Binding-site contacts:
Ligand atom N1 contacts residue ALA6 of chain 1.B at 3.5 Å.
Ligand atom CAK contacts residue MET20 of chain 1.B at 3.4 Å (hydrophobic).
Ligand atom CAN contacts residue NAP1 of chain 1.H at 3.4 Å.
Ligand atom CBB contacts residue LEU54 of chain 1.B at 3.9 Å (hydrophobic).
Ligand atom NAJ contacts residue PHE31 of chain 1.B at 3.9 Å.
Ligand atom N3 contacts residue ASP27 of chain 1.B at 2.9 Å (salt-bridge).
Ligand atom CAY contacts residue LEU28 of chain 1.B at 3.3 Å (hydrophobic).
Ligand atom NAJ contacts residue ILE5 of chain 1.B at 2.9 Å (h-bond).
Ligand atom CAK contacts residue NAP1 of chain 1.H at 3.8 Å.
Ligand atom NAH contacts residue TRP30 of chain 1.B at 3.6 Å.
Ligand atom CAM contacts residue MET20 of chain 1.B at 3.7 Å (hydrophobic).
Ligand atom NAJ contacts residue TYR100 of chain 1.B at 3.5 Å (h-bond).
Ligand atom N3 contacts residue PHE31 of chain 1.B at 3.5 Å.
Ligand atom CAL contacts residue MET20 of chain 1.B at 3.3 Å (hydrophobic).
Ligand atom N1 contacts residue ILE5 of chain 1.B at 3.5 Å (h-bond).
Ligand atom OBA contacts residue MET42 of chain 1.B at 3.1 Å (h-bond).
Ligand atom C6 contacts residue NAP1 of chain 1.H at 3.1 Å.
Ligand atom NAJ contacts residue ILE94 of chain 1.B at 2.9 Å (h-bond).
Ligand atom CBB contacts residue MET42 of chain 1.B at 3.5 Å (hydrophobic).
Ligand atom C5 contacts residue NAP1 of chain 1.H at 3.6 Å.
Ligand atom N1 contacts residue NAP1 of chain 1.H at 3.3 Å (h-bond).
Ligand atom CAQ contacts residue ILE50 of chain 1.B at 3.9 Å (hydrophobic).
Ligand atom CAO contacts residue ILE50 of chain 1.B at 3.8 Å (hydrophobic).
Ligand atom CBB contacts residue ARG52 of chain 1.B at 3.0 Å.
Ligand atom C6 contacts residue ILE5 of chain 1.B at 3.6 Å (hydrophobic).
Ligand atom C2 contacts residue PHE31 of chain 1.B at 3.6 Å (hydrophobic).
Ligand atom NAJ contacts residue NAP1 of chain 1.H at 3.2 Å (h-bond).
Ligand atom C4 contacts residue PHE31 of chain 1.B at 3.5 Å (hydrophobic).
Ligand atom CAP contacts residue ILE50 of chain 1.B at 3.7 Å (hydrophobic).
Ligand atom CAN contacts residue THR46 of chain 1.B at 3.7 Å.
Ligand atom C4 contacts residue ASP27 of chain 1.B at 3.9 Å.
Ligand atom N1 contacts residue PHE31 of chain 1.B at 3.5 Å.
Ligand atom CAW contacts residue LEU54 of chain 1.B at 3.5 Å (hydrophobic).
Ligand atom C5 contacts residue PHE31 of chain 1.B at 3.5 Å (hydrophobic).
Ligand atom NAH contacts residue THR113 of chain 1.B at 3.8 Å.
Ligand atom C2 contacts residue ASP27 of chain 1.B at 3.5 Å.
Ligand atom CAZ contacts residue ASP27 of chain 1.B at 3.2 Å.
Ligand atom CAV contacts residue LEU54 of chain 1.B at 3.4 Å (hydrophobic).
Ligand atom NAH contacts residue ASP27 of chain 1.B at 2.8 Å (salt-bridge).
Ligand atom C6 contacts residue PHE31 of chain 1.B at 3.5 Å (hydrophobic).

The protein below binds the small molecule below.
Small molecule (SMILES): CCc1nc(N)nc(N)c1C#C[C@H](C)c1cc(OC)cc(-c2ccncc2)c1

Sequence of chain 1.B:
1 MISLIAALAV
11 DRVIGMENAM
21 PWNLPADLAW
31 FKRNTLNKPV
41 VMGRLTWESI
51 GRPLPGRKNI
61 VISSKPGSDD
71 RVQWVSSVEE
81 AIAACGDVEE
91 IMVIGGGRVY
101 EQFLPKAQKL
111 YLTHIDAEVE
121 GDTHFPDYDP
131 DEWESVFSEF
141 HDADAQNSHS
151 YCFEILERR